Binding-site contacts:
Ligand atom F22 contacts residue LEU196 of chain 1.A at 2.9 Å.
Ligand atom C17 contacts residue PRO200 of chain 1.A at 3.4 Å (hydrophobic).
Ligand atom C17 contacts residue LEU196 of chain 1.A at 3.7 Å (hydrophobic).
Ligand atom C04 contacts residue HIS93 of chain 1.A at 3.2 Å.
Ligand atom C05 contacts residue GLN91 of chain 1.A at 3.7 Å.
Ligand atom C10 contacts residue INW1 of chain 1.E at 3.6 Å.
Ligand atom C17 contacts residue INW1 of chain 1.E at 3.4 Å.
Ligand atom NP2 contacts residue HIS93 of chain 1.A at 3.0 Å (h-bond).
Ligand atom C18 contacts residue INW1 of chain 1.E at 3.6 Å.
Ligand atom O14 contacts residue LEU196 of chain 1.A at 3.6 Å.
Ligand atom C01 contacts residue THR198 of chain 1.A at 3.1 Å.
Ligand atom NP2 contacts residue HIS118 of chain 1.A at 2.8 Å (h-bond).
Ligand atom O13 contacts residue HIS118 of chain 1.A at 2.8 Å (h-bond).
Ligand atom C16 contacts residue INW1 of chain 1.E at 3.3 Å.
Ligand atom NP2 contacts residue THR197 of chain 1.A at 2.6 Å (h-bond).
Ligand atom F21 contacts residue INW1 of chain 1.E at 3.7 Å.
Ligand atom O13 contacts residue TRP207 of chain 1.A at 3.6 Å.
Ligand atom NP2 contacts residue ZN1 of chain 1.B at 1.7 Å.
Ligand atom O13 contacts residue HIS93 of chain 1.A at 3.3 Å (h-bond).
Ligand atom O14 contacts residue THR197 of chain 1.A at 2.8 Å (h-bond).
Ligand atom C19 contacts residue INW1 of chain 1.E at 3.7 Å.
Ligand atom C07 contacts residue INW1 of chain 1.E at 3.5 Å.
Ligand atom C16 contacts residue LEU196 of chain 1.A at 3.6 Å (hydrophobic).
Ligand atom S11 contacts residue ZN1 of chain 1.B at 2.9 Å.
Ligand atom S11 contacts residue HIS93 of chain 1.A at 3.4 Å (h-bond).
Ligand atom C18 contacts residue PRO200 of chain 1.A at 3.4 Å (hydrophobic).
Ligand atom NP2 contacts residue GLU105 of chain 1.A at 3.3 Å (salt-bridge).
Ligand atom F22 contacts residue INW1 of chain 1.E at 3.2 Å.
Ligand atom O08 contacts residue GLN91 of chain 1.A at 3.5 Å (h-bond).
Ligand atom C02 contacts residue THR198 of chain 1.A at 3.2 Å.
Ligand atom C04 contacts residue VAL120 of chain 1.A at 3.6 Å (hydrophobic).
Ligand atom NP2 contacts residue HIS95 of chain 1.A at 2.4 Å (h-bond).
Ligand atom O13 contacts residue ZN1 of chain 1.B at 3.1 Å.
Ligand atom F21 contacts residue PRO200 of chain 1.A at 3.3 Å.
Ligand atom S11 contacts residue THR197 of chain 1.A at 3.3 Å (h-bond).
Ligand atom O08 contacts residue INW1 of chain 1.E at 2.7 Å.
Ligand atom O14 contacts residue TRP207 of chain 1.A at 3.6 Å.
Ligand atom C03 contacts residue HIS93 of chain 1.A at 3.4 Å.
Ligand atom C15 contacts residue INW1 of chain 1.E at 3.4 Å.
Ligand atom S11 contacts residue HIS118 of chain 1.A at 3.2 Å (h-bond).

The protein below binds the small molecule below.
Small molecule (SMILES): NS(=O)(=O)c1ccc(C(=O)NCc2ccc(F)cc2F)cc1

Sequence of chain 1.A:
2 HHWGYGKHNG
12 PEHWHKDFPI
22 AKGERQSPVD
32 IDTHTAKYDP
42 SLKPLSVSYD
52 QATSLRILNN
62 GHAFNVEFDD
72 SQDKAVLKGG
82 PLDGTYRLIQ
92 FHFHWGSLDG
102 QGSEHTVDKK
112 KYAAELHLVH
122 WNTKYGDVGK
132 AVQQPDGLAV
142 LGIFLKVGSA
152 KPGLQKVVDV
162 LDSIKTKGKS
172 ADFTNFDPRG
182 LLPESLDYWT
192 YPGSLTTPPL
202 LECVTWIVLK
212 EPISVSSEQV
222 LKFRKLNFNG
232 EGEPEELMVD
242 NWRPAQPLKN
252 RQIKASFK